Binding-site contacts:
Ligand atom O4 contacts residue HIS87 of chain 1.F at 2.7 Å (h-bond).
Ligand atom C3 contacts residue GLU39 of chain 1.F at 3.5 Å.
Ligand atom O4 contacts residue HIS18 of chain 1.F at 2.6 Å (h-bond).
Ligand atom C5 contacts residue ASP240 of chain 1.F at 3.8 Å.
Ligand atom C6 contacts residue TRP196 of chain 1.F at 4.1 Å (hydrophobic).
Ligand atom C1 contacts residue ASP240 of chain 1.F at 3.9 Å.
Ligand atom C3 contacts residue TRP40 of chain 1.F at 4.1 Å (hydrophobic).
Ligand atom O3 contacts residue TRP40 of chain 1.F at 3.3 Å (h-bond).
Ligand atom O2 contacts residue ASP198 of chain 1.F at 3.8 Å.
Ligand atom O1 contacts residue ILE264 of chain 1.F at 3.9 Å.
Ligand atom C5 contacts residue ASP198 of chain 1.F at 4.0 Å.
Ligand atom O1 contacts residue ASP240 of chain 1.F at 2.8 Å (salt-bridge).
Ligand atom O5 contacts residue ARG227 of chain 1.F at 3.1 Å (salt-bridge).
Ligand atom O2 contacts residue TRP40 of chain 1.F at 3.0 Å (h-bond).
Ligand atom O4 contacts residue ASP198 of chain 1.F at 3.7 Å.
Ligand atom C2 contacts residue ASP198 of chain 1.F at 3.1 Å.
Ligand atom C4 contacts residue HIS18 of chain 1.F at 3.6 Å.
Ligand atom C4 contacts residue HIS87 of chain 1.F at 3.8 Å.
Ligand atom O3 contacts residue GLU39 of chain 1.F at 2.6 Å (salt-bridge).
Ligand atom C3 contacts residue HIS87 of chain 1.F at 4.0 Å.
Ligand atom O4 contacts residue TYR131 of chain 1.F at 3.8 Å.
Ligand atom C4 contacts residue GLU39 of chain 1.F at 4.0 Å.
Ligand atom O1 contacts residue ASP198 of chain 1.F at 3.9 Å.
Ligand atom O3 contacts residue HIS88 of chain 1.F at 4.1 Å.
Ligand atom C1 contacts residue ARG227 of chain 1.F at 3.6 Å.
Ligand atom C4 contacts residue TRP285 of chain 1.F at 3.7 Å (hydrophobic).
Ligand atom C1 contacts residue ASP198 of chain 1.F at 2.9 Å.
Ligand atom O2 contacts residue HIS88 of chain 1.F at 2.6 Å.
Ligand atom C6 contacts residue ASP240 of chain 1.F at 3.7 Å.
Ligand atom C6 contacts residue ARG227 of chain 1.F at 4.1 Å.
Ligand atom C2 contacts residue HIS88 of chain 1.F at 3.5 Å.
Ligand atom C2 contacts residue TRP40 of chain 1.F at 4.1 Å (hydrophobic).
Ligand atom O1 contacts residue ARG227 of chain 1.F at 3.4 Å (salt-bridge).
Ligand atom C5 contacts residue ARG227 of chain 1.F at 4.2 Å.
Ligand atom C4 contacts residue ASP198 of chain 1.F at 4.1 Å.
Ligand atom O3 contacts residue HIS87 of chain 1.F at 3.4 Å.
Ligand atom C6 contacts residue TRP285 of chain 1.F at 3.5 Å (hydrophobic).
Ligand atom O5 contacts residue ASP240 of chain 1.F at 3.7 Å.
Ligand atom C5 contacts residue TRP285 of chain 1.F at 3.8 Å (hydrophobic).
Ligand atom O5 contacts residue ASP198 of chain 1.F at 2.9 Å (salt-bridge).

This protein binds this small molecule.
Small molecule (SMILES): C[C@@H]1O[C@@H](O)[C@@H](O)[C@H](O)[C@@H]1O

Sequence of chain 1.F:
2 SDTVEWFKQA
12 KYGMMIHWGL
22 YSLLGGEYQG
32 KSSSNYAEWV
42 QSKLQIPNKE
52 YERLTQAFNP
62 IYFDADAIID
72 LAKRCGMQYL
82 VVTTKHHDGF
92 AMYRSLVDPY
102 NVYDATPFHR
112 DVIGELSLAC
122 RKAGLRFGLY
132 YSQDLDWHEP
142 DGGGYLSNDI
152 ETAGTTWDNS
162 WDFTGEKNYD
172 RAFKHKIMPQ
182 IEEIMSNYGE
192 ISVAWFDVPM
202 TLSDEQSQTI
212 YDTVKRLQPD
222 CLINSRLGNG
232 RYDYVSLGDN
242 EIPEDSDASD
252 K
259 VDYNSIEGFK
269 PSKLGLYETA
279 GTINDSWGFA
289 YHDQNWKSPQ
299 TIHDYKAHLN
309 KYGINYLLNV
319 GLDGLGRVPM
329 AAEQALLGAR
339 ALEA